A small-molecule ligand and the protein it binds are described below.
Small molecule (SMILES): OC[C@@]1(O)OC[C@@H](O)[C@@H](O)[C@@H]1O

Sequence of chain 1.A:
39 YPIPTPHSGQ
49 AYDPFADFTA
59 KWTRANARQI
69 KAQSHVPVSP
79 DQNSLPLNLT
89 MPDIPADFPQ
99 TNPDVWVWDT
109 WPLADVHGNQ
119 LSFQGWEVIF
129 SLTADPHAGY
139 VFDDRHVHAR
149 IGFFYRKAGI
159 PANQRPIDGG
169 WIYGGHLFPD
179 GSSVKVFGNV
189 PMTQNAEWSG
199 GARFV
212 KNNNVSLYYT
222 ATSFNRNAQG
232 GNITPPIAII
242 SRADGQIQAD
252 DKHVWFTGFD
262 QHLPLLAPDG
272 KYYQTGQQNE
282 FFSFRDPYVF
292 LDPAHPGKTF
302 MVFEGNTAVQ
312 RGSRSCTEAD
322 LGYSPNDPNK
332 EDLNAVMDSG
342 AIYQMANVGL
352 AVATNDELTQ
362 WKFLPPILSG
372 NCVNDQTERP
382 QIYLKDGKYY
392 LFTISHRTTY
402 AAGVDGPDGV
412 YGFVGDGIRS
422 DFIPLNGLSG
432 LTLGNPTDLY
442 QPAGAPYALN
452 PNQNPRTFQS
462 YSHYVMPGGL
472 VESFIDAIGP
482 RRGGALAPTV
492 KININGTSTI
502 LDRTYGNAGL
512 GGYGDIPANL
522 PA

Binding-site contacts:
Ligand atom C3 contacts residue ALA49 of chain 1.A at 4.0 Å (hydrophobic).
Ligand atom O3 contacts residue GLN48 of chain 1.A at 3.0 Å (h-bond).
Ligand atom O1 contacts residue GLN48 of chain 1.A at 4.0 Å.
Ligand atom O3 contacts residue TYR50 of chain 1.A at 3.5 Å.
Ligand atom O4 contacts residue ALA49 of chain 1.A at 3.5 Å (h-bond).
Ligand atom C3 contacts residue TYR50 of chain 1.A at 3.6 Å (hydrophobic).
Ligand atom O2 contacts residue GLN48 of chain 1.A at 3.3 Å (h-bond).
Ligand atom O4 contacts residue ASP51 of chain 1.A at 4.0 Å.
Ligand atom O4 contacts residue TYR50 of chain 1.A at 3.6 Å.
Ligand atom O1 contacts residue TYR50 of chain 1.A at 4.3 Å.
Ligand atom O3 contacts residue ALA49 of chain 1.A at 2.9 Å (h-bond).
Ligand atom C2 contacts residue TYR50 of chain 1.A at 4.1 Å (hydrophobic).
Ligand atom C2 contacts residue GLN48 of chain 1.A at 3.8 Å.
Ligand atom C3 contacts residue GLN48 of chain 1.A at 4.0 Å.
Ligand atom C1 contacts residue GLN48 of chain 1.A at 3.6 Å.
Ligand atom C4 contacts residue ALA49 of chain 1.A at 4.0 Å (hydrophobic).
Ligand atom C1 contacts residue TYR50 of chain 1.A at 3.4 Å (hydrophobic).